The protein below binds the small molecule below.
Small molecule (SMILES): CSCC[C@H](NC(=O)[C@@H]1CCCN1C(=O)[C@H](CC(C)C)NC(=O)[C@H](CC(C)C)NC(=O)[C@H](CCCCN)NC(=O)[C@H](C)NC(=O)[C@H](CCCCN)NC(=O)[C@@H](N)CCCN=C(N)N)C(=O)N[C@@H](CCC(=O)O)C(=O)N[C@@H](CCC(=O)O)C(=O)N[C@@H](C)C(=O)N[C@@H](CC(C)C)C(=O)N[C@@H](CC(C)C)C(=O)N1CCC[C@H]1C=O

Binding-site contacts:
Ligand atom CB contacts residue LYS8 of chain 7.N at 2.6 Å.
Ligand atom O contacts residue VAL127 of chain 7.E at 2.5 Å (h-bond).
Ligand atom C contacts residue LYS8 of chain 7.N at 2.1 Å.
Ligand atom N contacts residue ASP1071 of chain 7.B at 2.4 Å (salt-bridge).
Ligand atom CG contacts residue CYS1079 of chain 7.B at 3.1 Å (hydrophobic).
Ligand atom NE contacts residue PHE1083 of chain 7.B at 2.0 Å.
Ligand atom CB contacts residue PHE1066 of chain 7.B at 3.3 Å (hydrophobic).
Ligand atom CA contacts residue LYS8 of chain 7.N at 2.2 Å.
Ligand atom N contacts residue LEU161 of chain 7.E at 3.2 Å (h-bond).
Ligand atom NH1 contacts residue PHE1083 of chain 7.B at 1.0 Å.
Ligand atom NH2 contacts residue PHE1083 of chain 7.B at 0.5 Å.
Ligand atom CA contacts residue ARG11 of chain 7.N at 2.9 Å.
Ligand atom C contacts residue LYS8 of chain 7.N at 3.0 Å.
Ligand atom O contacts residue LYS8 of chain 7.N at 3.0 Å.
Ligand atom CB contacts residue GLY105 of chain 7.E at 3.1 Å.
Ligand atom O contacts residue SER163 of chain 7.E at 3.1 Å (h-bond).
Ligand atom N contacts residue ASP1071 of chain 7.B at 1.9 Å (salt-bridge).
Ligand atom NE contacts residue PHE1066 of chain 7.B at 2.9 Å.
Ligand atom CD contacts residue PHE1083 of chain 7.B at 2.8 Å (hydrophobic).
Ligand atom CD contacts residue PHE1066 of chain 7.B at 2.3 Å (hydrophobic).
Ligand atom N contacts residue LYS8 of chain 7.N at 1.3 Å.
Ligand atom NH1 contacts residue CYS1079 of chain 7.B at 2.7 Å (h-bond).
Ligand atom OE1 contacts residue ARG165 of chain 7.E at 2.9 Å (salt-bridge).
Ligand atom CB contacts residue ASP1071 of chain 7.B at 2.1 Å.
Ligand atom CA contacts residue ASP1071 of chain 7.B at 1.3 Å.
Ligand atom C contacts residue ASP1071 of chain 7.B at 1.1 Å.
Ligand atom O contacts residue LYS8 of chain 7.N at 2.8 Å.
Ligand atom CB contacts residue LYS8 of chain 7.N at 2.2 Å.
Ligand atom CB contacts residue VAL125 of chain 7.E at 3.3 Å (hydrophobic).
Ligand atom NE contacts residue THR1097 of chain 7.B at 3.2 Å (h-bond).
Ligand atom O contacts residue ASP1071 of chain 7.B at 1.2 Å (salt-bridge).
Ligand atom CA contacts residue LYS8 of chain 7.N at 2.3 Å.
Ligand atom N contacts residue GLY105 of chain 7.E at 2.8 Å (h-bond).
Ligand atom CZ contacts residue PHE1066 of chain 7.B at 3.3 Å (hydrophobic).
Ligand atom CB contacts residue ARG11 of chain 7.N at 2.1 Å.
Ligand atom NE contacts residue CYS1079 of chain 7.B at 2.9 Å.
Ligand atom NH2 contacts residue PHE1066 of chain 7.B at 3.1 Å.
Ligand atom N contacts residue ARG11 of chain 7.N at 3.0 Å (salt-bridge).
Ligand atom CG contacts residue PHE1066 of chain 7.B at 3.0 Å (hydrophobic).
Ligand atom CZ contacts residue PHE1083 of chain 7.B at 0.8 Å (hydrophobic).

Sequence of chain 7.N:
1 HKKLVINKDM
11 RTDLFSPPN

Sequence of chain 7.E:
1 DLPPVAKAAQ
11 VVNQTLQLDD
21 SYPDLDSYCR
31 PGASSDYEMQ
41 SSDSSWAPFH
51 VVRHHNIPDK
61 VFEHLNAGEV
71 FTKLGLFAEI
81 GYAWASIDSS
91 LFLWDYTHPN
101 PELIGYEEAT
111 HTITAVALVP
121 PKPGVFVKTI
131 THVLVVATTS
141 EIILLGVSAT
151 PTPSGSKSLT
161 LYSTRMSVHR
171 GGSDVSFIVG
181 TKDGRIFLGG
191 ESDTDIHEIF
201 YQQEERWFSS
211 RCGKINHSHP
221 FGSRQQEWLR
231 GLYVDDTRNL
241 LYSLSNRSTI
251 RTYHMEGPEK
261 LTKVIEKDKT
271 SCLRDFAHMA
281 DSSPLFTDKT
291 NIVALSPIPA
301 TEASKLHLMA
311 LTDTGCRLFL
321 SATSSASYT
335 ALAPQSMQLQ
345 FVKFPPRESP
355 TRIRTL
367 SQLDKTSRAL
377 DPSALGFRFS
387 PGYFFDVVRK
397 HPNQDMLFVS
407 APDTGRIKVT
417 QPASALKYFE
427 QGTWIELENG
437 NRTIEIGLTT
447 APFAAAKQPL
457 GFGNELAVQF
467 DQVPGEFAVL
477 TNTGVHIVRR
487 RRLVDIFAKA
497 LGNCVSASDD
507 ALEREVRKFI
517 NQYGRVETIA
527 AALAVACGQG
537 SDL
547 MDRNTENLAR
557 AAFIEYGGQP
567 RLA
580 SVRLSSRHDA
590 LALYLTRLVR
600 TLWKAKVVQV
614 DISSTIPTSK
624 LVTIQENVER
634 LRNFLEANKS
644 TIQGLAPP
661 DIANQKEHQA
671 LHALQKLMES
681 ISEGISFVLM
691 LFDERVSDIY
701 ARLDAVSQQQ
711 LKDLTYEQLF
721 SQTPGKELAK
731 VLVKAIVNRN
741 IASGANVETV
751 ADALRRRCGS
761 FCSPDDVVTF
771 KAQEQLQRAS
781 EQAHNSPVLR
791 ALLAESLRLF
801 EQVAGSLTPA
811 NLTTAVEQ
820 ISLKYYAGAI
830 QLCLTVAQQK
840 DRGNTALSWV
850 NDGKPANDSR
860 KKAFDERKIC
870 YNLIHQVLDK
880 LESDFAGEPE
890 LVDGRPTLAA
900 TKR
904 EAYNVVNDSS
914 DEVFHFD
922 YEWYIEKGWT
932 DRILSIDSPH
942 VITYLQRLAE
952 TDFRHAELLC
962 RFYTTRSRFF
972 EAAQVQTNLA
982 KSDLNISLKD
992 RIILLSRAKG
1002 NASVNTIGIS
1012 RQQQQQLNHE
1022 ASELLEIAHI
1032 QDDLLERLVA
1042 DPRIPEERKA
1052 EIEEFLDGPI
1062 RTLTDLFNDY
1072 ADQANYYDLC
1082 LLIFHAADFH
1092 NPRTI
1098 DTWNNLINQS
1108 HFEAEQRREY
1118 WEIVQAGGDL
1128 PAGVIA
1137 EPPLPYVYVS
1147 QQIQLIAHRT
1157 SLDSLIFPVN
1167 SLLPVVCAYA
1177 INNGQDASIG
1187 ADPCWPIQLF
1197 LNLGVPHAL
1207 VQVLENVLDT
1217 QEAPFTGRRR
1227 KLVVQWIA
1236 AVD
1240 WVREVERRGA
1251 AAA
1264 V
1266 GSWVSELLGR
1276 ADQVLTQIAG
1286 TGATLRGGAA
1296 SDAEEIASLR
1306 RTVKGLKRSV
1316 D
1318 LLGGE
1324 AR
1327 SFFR

Sequence of chain 7.B:
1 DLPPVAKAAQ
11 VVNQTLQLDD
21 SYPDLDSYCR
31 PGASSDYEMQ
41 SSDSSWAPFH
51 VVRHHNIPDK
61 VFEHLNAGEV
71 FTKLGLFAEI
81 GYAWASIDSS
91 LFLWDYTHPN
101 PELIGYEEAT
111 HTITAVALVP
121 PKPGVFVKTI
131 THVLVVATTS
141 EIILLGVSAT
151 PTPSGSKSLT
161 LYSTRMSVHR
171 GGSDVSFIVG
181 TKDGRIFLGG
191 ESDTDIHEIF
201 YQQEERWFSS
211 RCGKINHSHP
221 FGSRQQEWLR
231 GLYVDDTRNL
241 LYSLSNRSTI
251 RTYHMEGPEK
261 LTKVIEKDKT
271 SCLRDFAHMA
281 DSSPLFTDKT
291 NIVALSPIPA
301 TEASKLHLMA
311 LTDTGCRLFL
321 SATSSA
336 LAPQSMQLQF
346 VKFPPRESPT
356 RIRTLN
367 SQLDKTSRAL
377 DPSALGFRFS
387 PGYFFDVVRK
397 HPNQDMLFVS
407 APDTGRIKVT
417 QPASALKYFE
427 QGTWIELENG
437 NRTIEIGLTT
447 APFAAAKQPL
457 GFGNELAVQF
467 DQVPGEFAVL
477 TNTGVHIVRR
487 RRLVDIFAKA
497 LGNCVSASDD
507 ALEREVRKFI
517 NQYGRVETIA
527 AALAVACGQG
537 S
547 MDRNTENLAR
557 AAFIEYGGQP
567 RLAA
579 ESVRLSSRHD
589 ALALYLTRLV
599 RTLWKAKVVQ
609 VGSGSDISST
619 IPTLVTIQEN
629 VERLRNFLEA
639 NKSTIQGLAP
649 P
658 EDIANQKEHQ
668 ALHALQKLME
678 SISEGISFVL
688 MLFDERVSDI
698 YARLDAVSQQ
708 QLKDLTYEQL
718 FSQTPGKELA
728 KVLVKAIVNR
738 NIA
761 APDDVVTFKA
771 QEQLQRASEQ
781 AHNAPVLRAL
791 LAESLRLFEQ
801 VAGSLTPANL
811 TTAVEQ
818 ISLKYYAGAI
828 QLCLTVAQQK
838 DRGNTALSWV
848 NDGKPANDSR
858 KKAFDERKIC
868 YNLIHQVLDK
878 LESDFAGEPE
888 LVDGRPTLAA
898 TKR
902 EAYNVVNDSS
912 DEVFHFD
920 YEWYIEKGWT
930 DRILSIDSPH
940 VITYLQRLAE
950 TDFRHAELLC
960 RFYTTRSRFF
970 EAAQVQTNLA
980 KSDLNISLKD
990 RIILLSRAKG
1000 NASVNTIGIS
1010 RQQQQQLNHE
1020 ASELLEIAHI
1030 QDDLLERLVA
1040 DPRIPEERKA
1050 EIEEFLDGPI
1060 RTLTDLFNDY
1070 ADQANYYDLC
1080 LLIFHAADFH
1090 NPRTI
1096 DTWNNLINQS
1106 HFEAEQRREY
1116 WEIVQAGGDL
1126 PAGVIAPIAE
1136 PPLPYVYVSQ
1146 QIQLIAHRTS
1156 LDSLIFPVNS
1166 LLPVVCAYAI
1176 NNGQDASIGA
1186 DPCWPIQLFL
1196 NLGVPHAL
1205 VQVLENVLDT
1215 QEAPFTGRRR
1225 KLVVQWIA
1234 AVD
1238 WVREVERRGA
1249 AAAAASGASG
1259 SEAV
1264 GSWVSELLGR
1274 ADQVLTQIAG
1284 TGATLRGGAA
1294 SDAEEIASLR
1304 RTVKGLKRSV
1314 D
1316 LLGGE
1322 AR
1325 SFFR